Binding-site contacts:
Ligand atom C4 contacts residue PRO402 of chain 1.F at 3.6 Å (hydrophobic).
Ligand atom C21 contacts residue VAL339 of chain 1.F at 4.1 Å (hydrophobic).
Ligand atom C11 contacts residue TRP335 of chain 1.F at 3.6 Å (hydrophobic).
Ligand atom C3 contacts residue TRP335 of chain 1.F at 4.5 Å (hydrophobic).
Ligand atom C8 contacts residue ALA400 of chain 1.F at 4.4 Å (hydrophobic).
Ligand atom C21 contacts residue LEU342 of chain 1.F at 4.3 Å (hydrophobic).
Ligand atom C6 contacts residue ALA400 of chain 1.F at 4.2 Å (hydrophobic).
Ligand atom C25 contacts residue VAL346 of chain 1.F at 3.0 Å (hydrophobic).
Ligand atom C17 contacts residue LEU342 of chain 1.F at 4.4 Å (hydrophobic).
Ligand atom C8 contacts residue TRP335 of chain 1.F at 4.5 Å (hydrophobic).
Ligand atom C26 contacts residue VAL346 of chain 1.F at 3.9 Å (hydrophobic).
Ligand atom C10 contacts residue TRP335 of chain 1.F at 3.2 Å (hydrophobic).
Ligand atom C15 contacts residue ALA400 of chain 1.F at 3.5 Å (hydrophobic).
Ligand atom C24 contacts residue VAL346 of chain 1.F at 4.2 Å (hydrophobic).
Ligand atom C1 contacts residue TRP335 of chain 1.F at 3.3 Å (hydrophobic).
Ligand atom C2 contacts residue TRP335 of chain 1.F at 3.4 Å (hydrophobic).
Ligand atom C9 contacts residue TRP335 of chain 1.F at 3.9 Å (hydrophobic).
Ligand atom C27 contacts residue VAL346 of chain 1.F at 2.2 Å (hydrophobic).
Ligand atom C19 contacts residue TRP335 of chain 1.F at 1.8 Å (hydrophobic).
Ligand atom C20 contacts residue LEU342 of chain 1.F at 4.2 Å (hydrophobic).
Ligand atom C23 contacts residue VAL346 of chain 1.F at 4.3 Å (hydrophobic).
Ligand atom C5 contacts residue TRP335 of chain 1.F at 4.2 Å (hydrophobic).
Ligand atom C25 contacts residue ALA343 of chain 1.F at 4.1 Å (hydrophobic).
Ligand atom C15 contacts residue MET399 of chain 1.F at 4.4 Å (hydrophobic).
Ligand atom C13 contacts residue LEU342 of chain 1.F at 3.8 Å (hydrophobic).
Ligand atom C18 contacts residue LEU342 of chain 1.F at 2.3 Å (hydrophobic).
Ligand atom C16 contacts residue MET399 of chain 1.F at 4.0 Å (hydrophobic).
Ligand atom C18 contacts residue TRP335 of chain 1.F at 4.2 Å (hydrophobic).
Ligand atom C4 contacts residue TRP335 of chain 1.F at 4.5 Å (hydrophobic).
Ligand atom C6 contacts residue PRO402 of chain 1.F at 4.1 Å (hydrophobic).
Ligand atom C7 contacts residue ALA400 of chain 1.F at 3.6 Å (hydrophobic).
Ligand atom C5 contacts residue PRO402 of chain 1.F at 4.2 Å (hydrophobic).
Ligand atom C16 contacts residue ALA400 of chain 1.F at 4.3 Å (hydrophobic).

Sequence of chain 1.F:
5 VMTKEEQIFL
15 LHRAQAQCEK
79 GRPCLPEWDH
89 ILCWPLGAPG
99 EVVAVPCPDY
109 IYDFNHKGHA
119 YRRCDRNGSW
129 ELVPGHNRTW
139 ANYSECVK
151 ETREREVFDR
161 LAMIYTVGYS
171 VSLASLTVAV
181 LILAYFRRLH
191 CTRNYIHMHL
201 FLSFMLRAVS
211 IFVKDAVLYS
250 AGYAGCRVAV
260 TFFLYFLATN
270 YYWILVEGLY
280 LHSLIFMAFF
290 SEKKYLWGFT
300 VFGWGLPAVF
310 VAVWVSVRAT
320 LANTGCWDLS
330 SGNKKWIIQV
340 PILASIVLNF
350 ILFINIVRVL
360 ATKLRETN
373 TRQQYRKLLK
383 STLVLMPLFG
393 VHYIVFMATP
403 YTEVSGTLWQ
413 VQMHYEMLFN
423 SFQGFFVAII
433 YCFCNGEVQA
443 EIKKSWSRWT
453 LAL

The protein below binds the small molecule below.
Small molecule (SMILES): CC(C)CCC[C@@H](C)[C@H]1CC[C@H]2[C@@H]3CC=C4C[C@@H](O)CC[C@]4(C)[C@H]3CC[C@]12C